A small-molecule ligand and the protein it binds are described below.
Small molecule (SMILES): CC(=O)N[C@H]1[C@H](O[C@H]2[C@H](O)[C@@H](NC(C)=O)CO[C@@H]2CO)O[C@H](CO)[C@@H](O[C@@H]2O[C@H](CO[C@H]3O[C@H](CO)[C@@H](O)[C@H](O)[C@@H]3O)[C@@H](O)[C@H](O)[C@@H]2O[C@@H]2OC[C@@H](O)[C@H](O)[C@H]2O)[C@@H]1O

Sequence of chain 1.A:
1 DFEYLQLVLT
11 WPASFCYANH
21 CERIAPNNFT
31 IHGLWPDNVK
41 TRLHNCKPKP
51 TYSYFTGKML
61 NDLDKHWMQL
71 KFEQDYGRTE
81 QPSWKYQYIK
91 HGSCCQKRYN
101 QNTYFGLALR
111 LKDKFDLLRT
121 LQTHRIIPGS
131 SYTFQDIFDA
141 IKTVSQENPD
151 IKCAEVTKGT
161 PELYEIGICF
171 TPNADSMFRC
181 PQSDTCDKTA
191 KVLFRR

Binding-site contacts:
Ligand atom O3 contacts residue ASP113 of chain 1.A at 4.2 Å.
Ligand atom C5 contacts residue PHE115 of chain 1.A at 3.6 Å (hydrophobic).
Ligand atom C3 contacts residue ASN28 of chain 1.A at 3.8 Å.
Ligand atom C5 contacts residue ASN28 of chain 1.A at 3.7 Å.
Ligand atom C4 contacts residue ASP113 of chain 1.A at 3.5 Å.
Ligand atom O4 contacts residue ASP113 of chain 1.A at 2.7 Å (salt-bridge).
Ligand atom C4 contacts residue ASP113 of chain 1.A at 3.9 Å.
Ligand atom O3 contacts residue LYS114 of chain 1.A at 3.6 Å.
Ligand atom C5 contacts residue ASP113 of chain 1.A at 3.6 Å.
Ligand atom O5 contacts residue LYS112 of chain 1.A at 3.8 Å.
Ligand atom O4 contacts residue LYS114 of chain 1.A at 3.8 Å.
Ligand atom O3 contacts residue ASP116 of chain 1.A at 4.0 Å.
Ligand atom O5 contacts residue ASN28 of chain 1.A at 2.4 Å (h-bond).
Ligand atom C8 contacts residue LYS114 of chain 1.A at 3.5 Å.
Ligand atom O6 contacts residue HIS66 of chain 1.A at 4.1 Å.
Ligand atom C8 contacts residue PHE115 of chain 1.A at 3.5 Å (hydrophobic).
Ligand atom C5 contacts residue ASP113 of chain 1.A at 3.8 Å.
Ligand atom N2 contacts residue ASP113 of chain 1.A at 3.0 Å (salt-bridge).
Ligand atom C4 contacts residue ASN28 of chain 1.A at 4.2 Å.
Ligand atom C6 contacts residue PHE115 of chain 1.A at 3.1 Å (hydrophobic).
Ligand atom C1 contacts residue ASN28 of chain 1.A at 1.4 Å.
Ligand atom C3 contacts residue ASP116 of chain 1.A at 3.5 Å.
Ligand atom C8 contacts residue ASP113 of chain 1.A at 3.4 Å.
Ligand atom C6 contacts residue LYS112 of chain 1.A at 3.9 Å.
Ligand atom C1 contacts residue ASP116 of chain 1.A at 4.1 Å.
Ligand atom O4 contacts residue ASP113 of chain 1.A at 3.9 Å.
Ligand atom C1 contacts residue ASP113 of chain 1.A at 3.8 Å.
Ligand atom C2 contacts residue ASN28 of chain 1.A at 2.4 Å.
Ligand atom C7 contacts residue ASN28 of chain 1.A at 3.8 Å.
Ligand atom O7 contacts residue ASN28 of chain 1.A at 4.2 Å.
Ligand atom O6 contacts residue LYS112 of chain 1.A at 2.9 Å (salt-bridge).
Ligand atom C7 contacts residue ASP113 of chain 1.A at 3.7 Å.
Ligand atom C8 contacts residue ASP116 of chain 1.A at 3.8 Å.
Ligand atom C3 contacts residue ASP113 of chain 1.A at 3.5 Å.
Ligand atom N2 contacts residue ASN28 of chain 1.A at 2.9 Å (h-bond).
Ligand atom O2 contacts residue ASP113 of chain 1.A at 3.7 Å.
Ligand atom C3 contacts residue ASP113 of chain 1.A at 3.2 Å.
Ligand atom C2 contacts residue ASP113 of chain 1.A at 3.9 Å.
Ligand atom O3 contacts residue ASP113 of chain 1.A at 3.0 Å (salt-bridge).
Ligand atom O7 contacts residue ASP116 of chain 1.A at 4.1 Å.